Binding-site contacts:
Ligand atom P contacts residue NA1 of chain 1.F at 3.6 Å.
Ligand atom OP1 contacts residue LYS68 of chain 1.A at 3.0 Å (salt-bridge).
Ligand atom O3' contacts residue LYS68 of chain 1.A at 3.9 Å.
Ligand atom OP1 contacts residue GLY66 of chain 1.A at 2.8 Å (h-bond).
Ligand atom P contacts residue ILE69 of chain 1.A at 3.8 Å.
Ligand atom OP1 contacts residue ILE69 of chain 1.A at 2.9 Å (h-bond).
Ligand atom OP1 contacts residue LYS68 of chain 1.A at 3.7 Å.
Ligand atom C5' contacts residue GLY64 of chain 1.A at 3.3 Å.
Ligand atom OP1 contacts residue VAL65 of chain 1.A at 3.6 Å (h-bond).
Ligand atom OP2 contacts residue LYS68 of chain 1.A at 3.0 Å (salt-bridge).
Ligand atom C3' contacts residue LYS68 of chain 1.A at 3.7 Å.
Ligand atom C3' contacts residue GLY66 of chain 1.A at 3.8 Å.
Ligand atom OP1 contacts residue LEU62 of chain 1.A at 3.8 Å.
Ligand atom O3' contacts residue VAL65 of chain 1.A at 3.8 Å.
Ligand atom OP1 contacts residue PRO63 of chain 1.A at 3.8 Å.
Ligand atom O3' contacts residue ILE69 of chain 1.A at 3.4 Å.
Ligand atom OP3 contacts residue LYS35 of chain 1.A at 2.8 Å (salt-bridge).
Ligand atom O4' contacts residue ALA38 of chain 1.A at 3.7 Å.
Ligand atom P contacts residue GLY64 of chain 1.A at 3.9 Å.
Ligand atom O5' contacts residue LYS35 of chain 1.A at 3.7 Å.
Ligand atom P contacts residue GLY66 of chain 1.A at 3.6 Å.
Ligand atom OP2 contacts residue NA1 of chain 1.F at 3.7 Å.
Ligand atom N3 contacts residue ALA38 of chain 1.A at 3.6 Å.
Ligand atom O3' contacts residue GLY64 of chain 1.A at 3.4 Å.
Ligand atom P contacts residue LYS68 of chain 1.A at 3.8 Å.
Ligand atom C5' contacts residue TYR39 of chain 1.A at 3.5 Å (hydrophobic).
Ligand atom OP2 contacts residue THR67 of chain 1.A at 3.7 Å.
Ligand atom P contacts residue LYS35 of chain 1.A at 3.7 Å.
Ligand atom P contacts residue LYS68 of chain 1.A at 3.5 Å.
Ligand atom OP2 contacts residue LYS68 of chain 1.A at 3.1 Å (salt-bridge).
Ligand atom C8 contacts residue LYS35 of chain 1.A at 3.8 Å.
Ligand atom OP1 contacts residue THR67 of chain 1.A at 3.8 Å.
Ligand atom N7 contacts residue LYS35 of chain 1.A at 3.8 Å.
Ligand atom O5' contacts residue GLY66 of chain 1.A at 3.5 Å (h-bond).
Ligand atom OP1 contacts residue NA1 of chain 1.F at 2.7 Å (h-bond).
Ligand atom OP1 contacts residue LYS35 of chain 1.A at 3.7 Å.
Ligand atom OP2 contacts residue VAL65 of chain 1.A at 3.8 Å.
Ligand atom OP1 contacts residue GLY64 of chain 1.A at 2.9 Å (h-bond).
Ligand atom C4' contacts residue GLY64 of chain 1.A at 3.3 Å.
Ligand atom C5' contacts residue GLY66 of chain 1.A at 3.5 Å.

The small molecule below binds the protein below.
Small molecule (SMILES): Cc1cn([C@H]2C[C@H](O[P](=O)(O)OC[C@H]3O[C@@H](n4ccc(N)nc4=O)C[C@@H]3O[P](=O)(O)OC[C@H]3O[C@@H](n4cnc5c(=O)nc(N)[nH]c54)C[C@@H]3O[P](=O)(O)OC[C@H]3O[C@@H](n4cnc5c(=O)nc(N)[nH]c54)C[C@@H]3O)[C@@H](CO[P](=O)(O)O[C@H]3C[C@H](n4cnc5c(=O)nc(N)[nH]c54)O[C@@H]3COP(=O)(O)O)O2)c(=O)[nH]c1=O

Sequence of chain 1.A:
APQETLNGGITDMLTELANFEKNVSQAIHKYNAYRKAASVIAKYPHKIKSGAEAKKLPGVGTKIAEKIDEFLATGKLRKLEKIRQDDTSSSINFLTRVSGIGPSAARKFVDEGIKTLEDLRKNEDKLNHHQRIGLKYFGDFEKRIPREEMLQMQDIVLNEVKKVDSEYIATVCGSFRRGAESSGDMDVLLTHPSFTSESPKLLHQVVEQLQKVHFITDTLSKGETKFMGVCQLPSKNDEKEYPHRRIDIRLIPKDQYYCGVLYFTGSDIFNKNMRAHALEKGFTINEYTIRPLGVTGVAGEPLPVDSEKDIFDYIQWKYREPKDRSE